Sequence of chain 1.A:
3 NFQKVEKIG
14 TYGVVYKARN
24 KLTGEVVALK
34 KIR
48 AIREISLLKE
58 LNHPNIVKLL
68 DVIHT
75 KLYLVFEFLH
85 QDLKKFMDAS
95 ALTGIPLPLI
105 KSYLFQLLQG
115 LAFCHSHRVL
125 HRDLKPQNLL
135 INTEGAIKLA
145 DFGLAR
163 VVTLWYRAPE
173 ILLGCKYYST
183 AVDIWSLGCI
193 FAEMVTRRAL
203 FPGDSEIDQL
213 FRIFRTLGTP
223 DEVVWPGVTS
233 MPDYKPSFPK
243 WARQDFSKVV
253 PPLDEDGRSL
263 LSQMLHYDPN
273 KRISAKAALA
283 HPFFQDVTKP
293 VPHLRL

Binding-site contacts:
Ligand atom O03 contacts residue LYS33 of chain 1.A at 2.7 Å (salt-bridge).
Ligand atom O01 contacts residue PHE146 of chain 1.A at 2.5 Å (h-bond).
Ligand atom C25 contacts residue CYS118 of chain 1.A at 3.4 Å (hydrophobic).
Ligand atom C12 contacts residue LEU148 of chain 1.A at 3.5 Å (hydrophobic).
Ligand atom C12 contacts residue LEU55 of chain 1.A at 3.4 Å (hydrophobic).
Ligand atom N21 contacts residue LEU55 of chain 1.A at 3.6 Å.
Ligand atom C05 contacts residue LEU78 of chain 1.A at 3.5 Å (hydrophobic).
Ligand atom O03 contacts residue ASP145 of chain 1.A at 3.8 Å.
Ligand atom F09 contacts residue ALA149 of chain 1.A at 3.6 Å.
Ligand atom C25 contacts residue VAL123 of chain 1.A at 3.5 Å (hydrophobic).
Ligand atom N21 contacts residue LEU58 of chain 1.A at 3.2 Å (h-bond).
Ligand atom C02 contacts residue ASP145 of chain 1.A at 3.8 Å.
Ligand atom C02 contacts residue PHE80 of chain 1.A at 3.6 Å (hydrophobic).
Ligand atom N21 contacts residue ILE63 of chain 1.A at 3.7 Å.
Ligand atom C22 contacts residue LEU58 of chain 1.A at 3.7 Å (hydrophobic).
Ligand atom C24 contacts residue VAL123 of chain 1.A at 3.5 Å (hydrophobic).
Ligand atom C20 contacts residue VAL64 of chain 1.A at 3.8 Å (hydrophobic).
Ligand atom C11 contacts residue LEU55 of chain 1.A at 3.6 Å (hydrophobic).
Ligand atom C24 contacts residue LEU55 of chain 1.A at 3.7 Å (hydrophobic).
Ligand atom C19 contacts residue VAL64 of chain 1.A at 3.4 Å (hydrophobic).
Ligand atom O03 contacts residue PHE80 of chain 1.A at 3.8 Å.
Ligand atom C24 contacts residue PHE146 of chain 1.A at 3.8 Å (hydrophobic).
Ligand atom F08 contacts residue LEU78 of chain 1.A at 3.5 Å.
Ligand atom O03 contacts residue PHE146 of chain 1.A at 3.8 Å.
Ligand atom F09 contacts residue LEU78 of chain 1.A at 3.7 Å.
Ligand atom C15 contacts residue PHE146 of chain 1.A at 3.6 Å (hydrophobic).
Ligand atom C19 contacts residue LEU66 of chain 1.A at 3.8 Å (hydrophobic).
Ligand atom C02 contacts residue LYS33 of chain 1.A at 3.6 Å.
Ligand atom F10 contacts residue LEU148 of chain 1.A at 3.5 Å.
Ligand atom C06 contacts residue LEU78 of chain 1.A at 3.8 Å (hydrophobic).
Ligand atom C18 contacts residue ILE63 of chain 1.A at 3.7 Å (hydrophobic).
Ligand atom C23 contacts residue LEU55 of chain 1.A at 3.7 Å (hydrophobic).
Ligand atom C16 contacts residue PHE146 of chain 1.A at 3.4 Å (hydrophobic).
Ligand atom F08 contacts residue ILE52 of chain 1.A at 3.2 Å.
Ligand atom C20 contacts residue PHE80 of chain 1.A at 3.7 Å (hydrophobic).
Ligand atom C27 contacts residue LEU58 of chain 1.A at 3.4 Å (hydrophobic).
Ligand atom N14 contacts residue PHE146 of chain 1.A at 3.4 Å.
Ligand atom C02 contacts residue PHE146 of chain 1.A at 3.2 Å (hydrophobic).
Ligand atom O01 contacts residue ASP145 of chain 1.A at 3.1 Å.
Ligand atom F10 contacts residue ALA149 of chain 1.A at 3.3 Å.

A small-molecule ligand and the protein it binds are described below.
Small molecule (SMILES): O=C(O)c1cc(C(F)(F)F)ccc1Nc1ccc2[nH]c3ccccc3c2c1